The protein below binds the small molecule below.
Small molecule (SMILES): NC(=O)c1cn([C@@H]2O[C@H](CO)[C@@H](O)[C@H]2O)c2ncnc(N)c12

Sequence of chain 1.B:
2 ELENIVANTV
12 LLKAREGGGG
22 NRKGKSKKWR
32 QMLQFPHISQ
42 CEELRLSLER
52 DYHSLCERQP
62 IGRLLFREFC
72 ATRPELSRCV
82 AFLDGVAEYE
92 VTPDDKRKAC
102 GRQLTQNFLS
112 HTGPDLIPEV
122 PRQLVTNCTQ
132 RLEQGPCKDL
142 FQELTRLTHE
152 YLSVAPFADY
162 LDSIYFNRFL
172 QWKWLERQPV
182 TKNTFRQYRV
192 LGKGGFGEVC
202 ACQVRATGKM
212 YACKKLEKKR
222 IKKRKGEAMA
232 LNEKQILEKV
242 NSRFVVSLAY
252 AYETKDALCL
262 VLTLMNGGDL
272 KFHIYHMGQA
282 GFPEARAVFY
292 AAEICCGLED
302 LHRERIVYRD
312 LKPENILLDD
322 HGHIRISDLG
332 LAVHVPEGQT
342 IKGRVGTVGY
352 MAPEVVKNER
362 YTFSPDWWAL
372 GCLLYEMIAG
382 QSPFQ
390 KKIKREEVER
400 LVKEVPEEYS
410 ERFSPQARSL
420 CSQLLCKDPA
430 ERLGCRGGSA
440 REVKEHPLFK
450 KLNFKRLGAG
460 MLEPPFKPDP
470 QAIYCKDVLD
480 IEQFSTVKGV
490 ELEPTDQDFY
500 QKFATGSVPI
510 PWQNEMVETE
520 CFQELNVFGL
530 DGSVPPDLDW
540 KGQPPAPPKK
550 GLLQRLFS

Binding-site contacts:
Ligand atom O3' contacts residue GLU315 of chain 1.B at 2.7 Å (salt-bridge).
Ligand atom C10 contacts residue LEU263 of chain 1.B at 3.8 Å (hydrophobic).
Ligand atom N1 contacts residue THR264 of chain 1.B at 4.0 Å.
Ligand atom O5' contacts residue ASP329 of chain 1.B at 3.7 Å.
Ligand atom C2' contacts residue ASP270 of chain 1.B at 3.7 Å.
Ligand atom C6 contacts residue THR264 of chain 1.B at 3.8 Å.
Ligand atom C2' contacts residue LEU318 of chain 1.B at 4.0 Å (hydrophobic).
Ligand atom N1 contacts residue MET266 of chain 1.B at 3.2 Å (h-bond).
Ligand atom N11 contacts residue LEU263 of chain 1.B at 3.6 Å.
Ligand atom N6 contacts residue ALA213 of chain 1.B at 3.3 Å.
Ligand atom C10 contacts residue LEU318 of chain 1.B at 3.9 Å (hydrophobic).
Ligand atom C2 contacts residue MET266 of chain 1.B at 3.6 Å (hydrophobic).
Ligand atom C4 contacts residue VAL200 of chain 1.B at 4.1 Å (hydrophobic).
Ligand atom C5' contacts residue LYS194 of chain 1.B at 4.1 Å.
Ligand atom C3' contacts residue GLU315 of chain 1.B at 3.4 Å.
Ligand atom O3' contacts residue ASP270 of chain 1.B at 3.5 Å (salt-bridge).
Ligand atom C8 contacts residue VAL200 of chain 1.B at 3.7 Å (hydrophobic).
Ligand atom O12 contacts residue LEU318 of chain 1.B at 3.5 Å.
Ligand atom C6 contacts residue LEU318 of chain 1.B at 3.5 Å (hydrophobic).
Ligand atom O12 contacts residue LEU263 of chain 1.B at 3.4 Å.
Ligand atom O4' contacts residue LEU192 of chain 1.B at 4.0 Å.
Ligand atom C4 contacts residue LEU318 of chain 1.B at 4.0 Å (hydrophobic).
Ligand atom O4' contacts residue VAL200 of chain 1.B at 4.1 Å.
Ligand atom N6 contacts residue THR264 of chain 1.B at 2.8 Å (h-bond).
Ligand atom N6 contacts residue MET266 of chain 1.B at 4.0 Å.
Ligand atom O12 contacts residue SER328 of chain 1.B at 3.9 Å.
Ligand atom N1 contacts residue ALA213 of chain 1.B at 3.6 Å.
Ligand atom N11 contacts residue LYS215 of chain 1.B at 3.6 Å.
Ligand atom C1' contacts residue LEU192 of chain 1.B at 4.1 Å (hydrophobic).
Ligand atom N6 contacts residue LEU318 of chain 1.B at 3.8 Å.
Ligand atom C6 contacts residue ALA213 of chain 1.B at 3.5 Å (hydrophobic).
Ligand atom C5 contacts residue LEU318 of chain 1.B at 3.4 Å (hydrophobic).
Ligand atom C10 contacts residue ASP329 of chain 1.B at 4.0 Å.
Ligand atom O4' contacts residue GLY193 of chain 1.B at 3.8 Å.
Ligand atom N11 contacts residue ASP329 of chain 1.B at 3.0 Å (salt-bridge).
Ligand atom C7 contacts residue LEU318 of chain 1.B at 3.7 Å (hydrophobic).
Ligand atom C5 contacts residue VAL200 of chain 1.B at 4.1 Å (hydrophobic).
Ligand atom O2' contacts residue ASP270 of chain 1.B at 2.5 Å (salt-bridge).
Ligand atom N9 contacts residue VAL200 of chain 1.B at 3.9 Å.
Ligand atom C7 contacts residue VAL200 of chain 1.B at 3.8 Å (hydrophobic).